Sequence of chain 1.A:
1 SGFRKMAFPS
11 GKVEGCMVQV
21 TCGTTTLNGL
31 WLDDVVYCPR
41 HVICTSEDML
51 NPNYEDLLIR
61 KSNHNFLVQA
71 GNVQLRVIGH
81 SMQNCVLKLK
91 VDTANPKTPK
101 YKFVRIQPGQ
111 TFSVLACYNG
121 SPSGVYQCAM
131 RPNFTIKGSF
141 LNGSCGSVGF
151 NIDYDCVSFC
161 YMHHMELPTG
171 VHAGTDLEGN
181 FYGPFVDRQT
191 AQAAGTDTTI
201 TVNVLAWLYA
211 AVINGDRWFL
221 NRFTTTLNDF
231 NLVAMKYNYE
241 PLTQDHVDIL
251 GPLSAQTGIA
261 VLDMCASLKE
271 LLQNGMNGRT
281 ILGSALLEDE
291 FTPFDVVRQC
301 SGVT

Binding-site contacts:
Ligand atom N1 contacts residue PHE140 of chain 2.A at 3.8 Å.
Ligand atom C5 contacts residue HIS163 of chain 2.A at 3.3 Å.
Ligand atom C5 contacts residue MET165 of chain 2.A at 4.0 Å (hydrophobic).
Ligand atom F1 contacts residue GLN189 of chain 2.A at 3.1 Å.
Ligand atom F contacts residue MET165 of chain 2.A at 3.6 Å.
Ligand atom C6 contacts residue PHE140 of chain 2.A at 3.2 Å (hydrophobic).
Ligand atom C4 contacts residue GLU166 of chain 2.A at 3.9 Å.
Ligand atom C3 contacts residue GLU166 of chain 2.A at 4.0 Å.
Ligand atom N1 contacts residue GLU166 of chain 2.A at 3.7 Å.
Ligand atom C contacts residue MET165 of chain 2.A at 4.0 Å (hydrophobic).
Ligand atom C8 contacts residue ASN142 of chain 2.A at 4.1 Å.
Ligand atom C6 contacts residue GLU166 of chain 2.A at 3.7 Å.
Ligand atom C7 contacts residue LEU141 of chain 2.A at 3.5 Å (hydrophobic).
Ligand atom N1 contacts residue SER144 of chain 2.A at 4.0 Å.
Ligand atom C5 contacts residue GLU166 of chain 2.A at 3.7 Å.
Ligand atom O1 contacts residue HIS164 of chain 2.A at 4.0 Å.
Ligand atom C6 contacts residue LEU141 of chain 2.A at 3.6 Å (hydrophobic).
Ligand atom C contacts residue HIS41 of chain 2.A at 3.1 Å.
Ligand atom C7 contacts residue ASN142 of chain 2.A at 3.7 Å.
Ligand atom O contacts residue MET49 of chain 2.A at 3.9 Å.
Ligand atom N1 contacts residue HIS163 of chain 2.A at 2.8 Å (h-bond).
Ligand atom O1 contacts residue MET165 of chain 2.A at 3.4 Å.
Ligand atom C5 contacts residue CYS145 of chain 2.A at 3.6 Å (hydrophobic).
Ligand atom C8 contacts residue GLU166 of chain 2.A at 3.7 Å.
Ligand atom F1 contacts residue MET49 of chain 2.A at 3.2 Å.
Ligand atom C9 contacts residue GLU166 of chain 2.A at 3.5 Å.
Ligand atom C6 contacts residue SER144 of chain 2.A at 4.0 Å.
Ligand atom C contacts residue HIS164 of chain 2.A at 3.5 Å.
Ligand atom C6 contacts residue HIS163 of chain 2.A at 3.9 Å.
Ligand atom N contacts residue CYS145 of chain 2.A at 4.1 Å.
Ligand atom C contacts residue MET49 of chain 2.A at 4.0 Å (hydrophobic).
Ligand atom C4 contacts residue CYS145 of chain 2.A at 4.1 Å (hydrophobic).
Ligand atom C3 contacts residue HIS164 of chain 2.A at 4.0 Å.
Ligand atom C7 contacts residue PHE140 of chain 2.A at 3.7 Å (hydrophobic).
Ligand atom O1 contacts residue GLU166 of chain 2.A at 2.9 Å (salt-bridge).
Ligand atom F contacts residue GLN189 of chain 2.A at 3.4 Å.
Ligand atom C7 contacts residue GLU166 of chain 2.A at 3.5 Å.
Ligand atom C2 contacts residue GLN189 of chain 2.A at 3.8 Å.
Ligand atom O contacts residue MET165 of chain 2.A at 3.7 Å.
Ligand atom C9 contacts residue ASN142 of chain 2.A at 4.0 Å.

A protein and the small-molecule ligand that binds it are described below.
Small molecule (SMILES): Cc1ccncc1NC(=O)[C@@H](C)OC(F)F

Sequence of chain 2.A:
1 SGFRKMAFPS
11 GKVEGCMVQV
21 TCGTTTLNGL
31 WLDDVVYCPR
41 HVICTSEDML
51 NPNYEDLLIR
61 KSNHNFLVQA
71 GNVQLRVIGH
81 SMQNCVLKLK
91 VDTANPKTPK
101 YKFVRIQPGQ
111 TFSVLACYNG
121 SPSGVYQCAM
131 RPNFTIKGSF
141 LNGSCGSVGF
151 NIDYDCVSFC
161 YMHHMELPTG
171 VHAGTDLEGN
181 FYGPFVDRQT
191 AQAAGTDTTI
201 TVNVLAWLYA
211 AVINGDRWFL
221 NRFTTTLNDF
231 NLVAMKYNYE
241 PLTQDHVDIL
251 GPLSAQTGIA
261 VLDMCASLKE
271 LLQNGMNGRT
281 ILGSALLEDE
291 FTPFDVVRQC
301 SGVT